Binding-site contacts:
Ligand atom O5 contacts residue ARG168 of chain 1.D at 4.1 Å.
Ligand atom O6 contacts residue VAL188 of chain 1.D at 3.6 Å.
Ligand atom O5 contacts residue ILE229 of chain 1.D at 3.4 Å.
Ligand atom C2 contacts residue ASN230 of chain 1.D at 2.3 Å.
Ligand atom C6 contacts residue VAL188 of chain 1.D at 4.5 Å (hydrophobic).
Ligand atom C1 contacts residue ILE229 of chain 1.D at 4.2 Å (hydrophobic).
Ligand atom C5 contacts residue ILE229 of chain 1.D at 4.3 Å (hydrophobic).
Ligand atom C8 contacts residue THR261 of chain 1.D at 4.0 Å.
Ligand atom C1 contacts residue ARG168 of chain 1.D at 4.0 Å.
Ligand atom O6 contacts residue ARG168 of chain 1.D at 4.3 Å.
Ligand atom C1 contacts residue ASN230 of chain 1.D at 1.4 Å.
Ligand atom C8 contacts residue LEU259 of chain 1.D at 4.2 Å (hydrophobic).
Ligand atom O5 contacts residue ASN230 of chain 1.D at 2.3 Å (h-bond).
Ligand atom C7 contacts residue ASN230 of chain 1.D at 3.7 Å.
Ligand atom N2 contacts residue ASN230 of chain 1.D at 2.9 Å (h-bond).
Ligand atom C6 contacts residue ILE229 of chain 1.D at 4.0 Å (hydrophobic).
Ligand atom C5 contacts residue ASN230 of chain 1.D at 3.6 Å.
Ligand atom C4 contacts residue ASN230 of chain 1.D at 4.1 Å.
Ligand atom C3 contacts residue ASN230 of chain 1.D at 3.7 Å.
Ligand atom O7 contacts residue ASN230 of chain 1.D at 4.1 Å.
Ligand atom C5 contacts residue ARG168 of chain 1.D at 3.8 Å.
Ligand atom C8 contacts residue THR232 of chain 1.D at 4.1 Å.
Ligand atom C8 contacts residue VAL188 of chain 1.D at 3.8 Å (hydrophobic).
Ligand atom N2 contacts residue THR232 of chain 1.D at 4.3 Å.
Ligand atom O6 contacts residue ILE229 of chain 1.D at 3.3 Å.

Sequence of chain 1.D:
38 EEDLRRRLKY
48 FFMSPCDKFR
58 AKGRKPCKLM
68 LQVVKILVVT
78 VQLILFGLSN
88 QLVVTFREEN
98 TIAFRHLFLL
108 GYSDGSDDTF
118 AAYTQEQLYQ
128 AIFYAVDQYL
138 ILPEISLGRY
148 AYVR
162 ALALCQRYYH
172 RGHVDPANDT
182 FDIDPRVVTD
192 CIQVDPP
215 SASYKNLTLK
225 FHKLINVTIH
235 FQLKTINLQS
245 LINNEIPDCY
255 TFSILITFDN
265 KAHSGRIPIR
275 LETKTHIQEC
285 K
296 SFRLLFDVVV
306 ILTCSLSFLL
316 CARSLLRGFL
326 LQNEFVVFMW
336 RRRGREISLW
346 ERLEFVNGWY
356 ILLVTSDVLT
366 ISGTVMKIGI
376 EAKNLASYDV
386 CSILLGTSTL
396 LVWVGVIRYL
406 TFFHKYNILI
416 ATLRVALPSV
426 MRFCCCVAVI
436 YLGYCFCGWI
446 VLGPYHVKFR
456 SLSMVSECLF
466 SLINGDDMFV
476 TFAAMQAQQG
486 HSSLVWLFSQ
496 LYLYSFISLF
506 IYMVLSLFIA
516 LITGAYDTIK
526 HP

This small molecule binds to this protein.
Small molecule (SMILES): CC(=O)N[C@H]1[C@H](O[C@H]2[C@H](O)[C@@H](NC(C)=O)CO[C@@H]2CO)O[C@H](CO)[C@@H](O)[C@@H]1O